A small-molecule ligand and the protein it binds are described below.
Small molecule (SMILES): C[C@H](CCC(=O)O)[C@H]1CC[C@H]2[C@@H]3[C@H](O)C[C@@H]4C[C@H](O)CC[C@]4(C)[C@H]3C[C@H](O)[C@]12C

Sequence of chain 1.N:
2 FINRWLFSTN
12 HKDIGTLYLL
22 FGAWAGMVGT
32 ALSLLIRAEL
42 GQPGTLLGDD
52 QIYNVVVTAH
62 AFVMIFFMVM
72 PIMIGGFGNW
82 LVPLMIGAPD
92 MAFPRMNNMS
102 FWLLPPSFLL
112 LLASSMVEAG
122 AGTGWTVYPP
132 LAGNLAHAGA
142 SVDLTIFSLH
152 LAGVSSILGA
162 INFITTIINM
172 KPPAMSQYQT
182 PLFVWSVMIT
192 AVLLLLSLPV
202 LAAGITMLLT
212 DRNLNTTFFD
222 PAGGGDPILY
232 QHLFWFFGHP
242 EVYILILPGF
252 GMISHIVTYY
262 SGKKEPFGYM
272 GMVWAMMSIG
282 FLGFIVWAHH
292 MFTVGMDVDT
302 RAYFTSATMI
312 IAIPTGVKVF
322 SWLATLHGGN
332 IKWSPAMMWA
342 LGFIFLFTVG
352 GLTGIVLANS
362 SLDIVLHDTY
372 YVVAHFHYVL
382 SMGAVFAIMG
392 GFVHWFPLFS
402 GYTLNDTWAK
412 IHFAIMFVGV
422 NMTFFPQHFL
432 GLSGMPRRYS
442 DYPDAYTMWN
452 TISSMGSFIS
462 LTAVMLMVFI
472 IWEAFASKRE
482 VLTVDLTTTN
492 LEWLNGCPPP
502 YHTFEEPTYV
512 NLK

Binding-site contacts:
Ligand atom C11 contacts residue THR301 of chain 1.N at 3.8 Å.
Ligand atom O25 contacts residue HIS233 of chain 1.N at 3.7 Å.
Ligand atom C21 contacts residue HIS233 of chain 1.N at 3.6 Å.
Ligand atom C1 contacts residue TYR304 of chain 1.N at 3.4 Å (hydrophobic).
Ligand atom C2 contacts residue THR301 of chain 1.N at 4.0 Å.
Ligand atom C2 contacts residue ASP300 of chain 1.N at 3.8 Å.
Ligand atom C19 contacts residue CDL1 of chain 1.VC at 4.2 Å.
Ligand atom O3 contacts residue CDL1 of chain 1.VC at 3.6 Å (h-bond).
Ligand atom C23 contacts residue TRP99 of chain 1.P at 3.7 Å (hydrophobic).
Ligand atom C11 contacts residue TYR304 of chain 1.N at 4.3 Å (hydrophobic).
Ligand atom O3 contacts residue ASP300 of chain 1.N at 3.6 Å.
Ligand atom C3 contacts residue CDL1 of chain 1.VC at 3.2 Å.
Ligand atom C11 contacts residue PHE305 of chain 1.N at 4.0 Å (hydrophobic).
Ligand atom C2 contacts residue TYR304 of chain 1.N at 4.0 Å (hydrophobic).
Ligand atom C21 contacts residue TRP288 of chain 1.N at 4.0 Å (hydrophobic).
Ligand atom C12 contacts residue THR301 of chain 1.N at 3.7 Å.
Ligand atom C12 contacts residue PHE305 of chain 1.N at 4.0 Å (hydrophobic).
Ligand atom O25 contacts residue HIS103 of chain 1.P at 3.0 Å (h-bond).
Ligand atom C24 contacts residue HIS233 of chain 1.N at 3.6 Å.
Ligand atom C1 contacts residue CDL1 of chain 1.VC at 4.0 Å.
Ligand atom O26 contacts residue HIS233 of chain 1.N at 4.0 Å.
Ligand atom C23 contacts residue HIS233 of chain 1.N at 3.7 Å.
Ligand atom O12 contacts residue THR301 of chain 1.N at 2.8 Å (h-bond).
Ligand atom C20 contacts residue TRP288 of chain 1.N at 4.2 Å (hydrophobic).
Ligand atom C19 contacts residue TYR304 of chain 1.N at 4.1 Å (hydrophobic).
Ligand atom C18 contacts residue TRP288 of chain 1.N at 4.1 Å (hydrophobic).
Ligand atom C24 contacts residue TRP99 of chain 1.P at 3.7 Å (hydrophobic).
Ligand atom C24 contacts residue HIS103 of chain 1.P at 3.1 Å.
Ligand atom O26 contacts residue TRP99 of chain 1.P at 2.9 Å (h-bond).
Ligand atom C2 contacts residue CDL1 of chain 1.VC at 3.5 Å.
Ligand atom O26 contacts residue HIS103 of chain 1.P at 2.6 Å (h-bond).
Ligand atom C9 contacts residue THR301 of chain 1.N at 4.4 Å.

Sequence of chain 1.P:
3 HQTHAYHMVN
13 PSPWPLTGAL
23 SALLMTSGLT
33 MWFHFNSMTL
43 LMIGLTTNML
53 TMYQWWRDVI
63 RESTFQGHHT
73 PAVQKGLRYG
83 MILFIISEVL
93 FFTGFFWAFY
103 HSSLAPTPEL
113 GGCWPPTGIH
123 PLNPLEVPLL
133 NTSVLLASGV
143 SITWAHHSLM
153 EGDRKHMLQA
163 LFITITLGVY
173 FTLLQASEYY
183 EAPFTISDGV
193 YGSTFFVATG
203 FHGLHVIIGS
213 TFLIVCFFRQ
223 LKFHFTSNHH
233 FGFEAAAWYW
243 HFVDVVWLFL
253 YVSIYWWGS